Binding-site contacts:
Ligand atom C1' contacts residue DC1 of chain 9.E at 3.6 Å.
Ligand atom C2 contacts residue GLU208 of chain 9.A at 1.6 Å.
Ligand atom OP2 contacts residue ASP426 of chain 10.A at 2.8 Å (salt-bridge).
Ligand atom C5' contacts residue TYR31 of chain 9.C at 2.9 Å (hydrophobic).
Ligand atom OP1 contacts residue GLY34 of chain 9.C at 3.8 Å.
Ligand atom O4' contacts residue ARG425 of chain 10.A at 3.7 Å.
Ligand atom O3' contacts residue DC1 of chain 9.E at 3.3 Å.
Ligand atom C2 contacts residue PHE212 of chain 9.A at 3.8 Å (hydrophobic).
Ligand atom C4' contacts residue DC1 of chain 9.H at 2.8 Å.
Ligand atom C1' contacts residue ALA27 of chain 9.C at 3.8 Å (hydrophobic).
Ligand atom N3 contacts residue GLU208 of chain 9.A at 2.7 Å (salt-bridge).
Ligand atom C2' contacts residue DC1 of chain 9.E at 2.2 Å.
Ligand atom O5' contacts residue ARG425 of chain 10.A at 2.8 Å.
Ligand atom C1' contacts residue PHE212 of chain 9.A at 3.5 Å (hydrophobic).
Ligand atom O3' contacts residue ARG28 of chain 9.C at 3.5 Å (salt-bridge).
Ligand atom N6 contacts residue GLU208 of chain 9.A at 3.4 Å (salt-bridge).
Ligand atom C5' contacts residue DC1 of chain 9.H at 2.3 Å.
Ligand atom OP2 contacts residue ARG425 of chain 10.A at 3.8 Å.
Ligand atom P contacts residue ARG425 of chain 10.A at 3.5 Å.
Ligand atom C4 contacts residue GLU208 of chain 9.A at 3.4 Å.
Ligand atom OP1 contacts residue ARG28 of chain 9.C at 3.2 Å (salt-bridge).
Ligand atom C5 contacts residue GLU208 of chain 9.A at 3.4 Å.
Ligand atom N1 contacts residue ARG425 of chain 10.A at 3.6 Å (salt-bridge).
Ligand atom O5' contacts residue ARG28 of chain 9.C at 3.4 Å.
Ligand atom O4' contacts residue PHE212 of chain 9.A at 3.4 Å.
Ligand atom C6 contacts residue GLU208 of chain 9.A at 2.6 Å.
Ligand atom O3' contacts residue ARG425 of chain 10.A at 3.8 Å.
Ligand atom P contacts residue DC1 of chain 9.H at 2.5 Å.
Ligand atom OP2 contacts residue THR423 of chain 10.A at 2.9 Å.
Ligand atom C2 contacts residue ARG425 of chain 10.A at 3.1 Å.
Ligand atom C5' contacts residue ARG28 of chain 9.C at 3.1 Å.
Ligand atom O3' contacts residue THR423 of chain 10.A at 3.8 Å.
Ligand atom O5' contacts residue DC1 of chain 9.H at 2.6 Å.
Ligand atom O5' contacts residue TYR31 of chain 9.C at 3.4 Å (h-bond).
Ligand atom C3' contacts residue DC1 of chain 9.E at 2.9 Å.
Ligand atom N1 contacts residue GLU208 of chain 9.A at 1.5 Å (salt-bridge).
Ligand atom N3 contacts residue PHE212 of chain 9.A at 2.9 Å.
Ligand atom C4 contacts residue ARG425 of chain 10.A at 3.6 Å.
Ligand atom N3 contacts residue ARG425 of chain 10.A at 3.1 Å (salt-bridge).
Ligand atom OP2 contacts residue DC1 of chain 9.H at 2.0 Å.

Sequence of chain 9.C:
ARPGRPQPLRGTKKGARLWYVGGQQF

Sequence of chain 10.A:
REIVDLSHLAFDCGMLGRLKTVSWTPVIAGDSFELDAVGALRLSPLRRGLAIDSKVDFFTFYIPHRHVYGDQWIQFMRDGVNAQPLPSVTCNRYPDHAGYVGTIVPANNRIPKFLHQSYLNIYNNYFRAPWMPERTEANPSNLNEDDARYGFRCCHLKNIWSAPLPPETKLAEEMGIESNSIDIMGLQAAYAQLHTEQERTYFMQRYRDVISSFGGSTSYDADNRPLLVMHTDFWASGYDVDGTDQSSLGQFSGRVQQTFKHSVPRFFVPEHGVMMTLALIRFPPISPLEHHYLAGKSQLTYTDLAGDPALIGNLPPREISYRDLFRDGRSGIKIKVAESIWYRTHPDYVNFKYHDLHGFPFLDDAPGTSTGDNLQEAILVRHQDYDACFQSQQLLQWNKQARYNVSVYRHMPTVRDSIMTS

Sequence of chain 9.A:
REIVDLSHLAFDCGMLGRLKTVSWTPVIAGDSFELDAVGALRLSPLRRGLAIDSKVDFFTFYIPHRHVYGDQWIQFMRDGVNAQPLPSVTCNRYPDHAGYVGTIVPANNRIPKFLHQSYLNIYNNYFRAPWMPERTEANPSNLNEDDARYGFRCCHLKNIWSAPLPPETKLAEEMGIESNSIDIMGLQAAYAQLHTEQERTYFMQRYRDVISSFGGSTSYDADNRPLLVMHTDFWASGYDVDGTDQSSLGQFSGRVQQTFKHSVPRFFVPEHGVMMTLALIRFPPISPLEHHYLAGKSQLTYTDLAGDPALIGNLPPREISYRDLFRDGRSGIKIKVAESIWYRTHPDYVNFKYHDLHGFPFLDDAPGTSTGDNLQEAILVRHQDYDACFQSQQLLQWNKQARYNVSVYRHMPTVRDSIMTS

The protein below binds the small molecule below.
Small molecule (SMILES): Nc1ncnc2c1N1CN2[C@H]2C[C@]3(OP3(O)(O)OC[C@H]3OCC[C@@H]3O[P](=O)(O)OC[C@H]3O[C@@H]1C[C@@H]3O)[C@@H](CO[P](=O)(O)O[C@H]1CCO[C@@H]1COP(=O)=O)O2